Sequence of chain 1.A:
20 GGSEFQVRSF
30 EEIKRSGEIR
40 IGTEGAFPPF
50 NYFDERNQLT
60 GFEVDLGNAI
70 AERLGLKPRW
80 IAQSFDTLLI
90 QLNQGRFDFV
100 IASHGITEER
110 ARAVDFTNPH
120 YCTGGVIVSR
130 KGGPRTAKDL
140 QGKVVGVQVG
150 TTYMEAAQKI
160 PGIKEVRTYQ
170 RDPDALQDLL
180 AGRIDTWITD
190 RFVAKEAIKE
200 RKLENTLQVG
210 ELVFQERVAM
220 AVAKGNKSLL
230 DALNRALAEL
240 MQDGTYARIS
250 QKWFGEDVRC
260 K

Binding-site contacts:
Ligand atom NH1 contacts residue ALA101 of chain 1.A at 3.1 Å (h-bond).
Ligand atom CZ contacts residue PHE84 of chain 1.A at 3.5 Å (hydrophobic).
Ligand atom CA contacts residue TYR152 of chain 1.A at 3.3 Å (hydrophobic).
Ligand atom OXT contacts residue HIS103 of chain 1.A at 3.7 Å.
Ligand atom O contacts residue THR151 of chain 1.A at 2.9 Å (h-bond).
Ligand atom NH2 contacts residue PHE46 of chain 1.A at 3.4 Å.
Ligand atom NH1 contacts residue GLU43 of chain 1.A at 3.1 Å (salt-bridge).
Ligand atom CA contacts residue THR151 of chain 1.A at 3.5 Å.
Ligand atom C contacts residue SER102 of chain 1.A at 3.8 Å.
Ligand atom NE contacts residue PHE46 of chain 1.A at 3.8 Å.
Ligand atom N contacts residue TYR152 of chain 1.A at 3.2 Å (h-bond).
Ligand atom NH2 contacts residue GLN147 of chain 1.A at 3.0 Å (h-bond).
Ligand atom OXT contacts residue SER102 of chain 1.A at 3.4 Å (h-bond).
Ligand atom NH2 contacts residue GLU43 of chain 1.A at 2.9 Å (salt-bridge).
Ligand atom NH1 contacts residue ASN50 of chain 1.A at 3.6 Å (h-bond).
Ligand atom N contacts residue GLU215 of chain 1.A at 2.6 Å (salt-bridge).
Ligand atom OXT contacts residue ARG109 of chain 1.A at 2.7 Å (salt-bridge).
Ligand atom OXT contacts residue GLU215 of chain 1.A at 3.7 Å.
Ligand atom O contacts residue ARG109 of chain 1.A at 2.8 Å (salt-bridge).
Ligand atom OXT contacts residue THR151 of chain 1.A at 3.5 Å (h-bond).
Ligand atom CG contacts residue SER102 of chain 1.A at 3.2 Å.
Ligand atom CG contacts residue PHE84 of chain 1.A at 3.9 Å (hydrophobic).
Ligand atom CZ contacts residue ALA101 of chain 1.A at 3.5 Å (hydrophobic).
Ligand atom CA contacts residue GLU215 of chain 1.A at 3.6 Å.
Ligand atom OXT contacts residue GLY104 of chain 1.A at 2.8 Å (h-bond).
Ligand atom CD contacts residue PHE84 of chain 1.A at 3.6 Å (hydrophobic).
Ligand atom C contacts residue ARG109 of chain 1.A at 3.6 Å.
Ligand atom C contacts residue THR151 of chain 1.A at 3.2 Å.
Ligand atom CZ contacts residue PHE46 of chain 1.A at 3.5 Å (hydrophobic).
Ligand atom O contacts residue THR150 of chain 1.A at 3.2 Å.
Ligand atom CD contacts residue GLN147 of chain 1.A at 3.6 Å.
Ligand atom CB contacts residue TYR152 of chain 1.A at 3.3 Å (hydrophobic).
Ligand atom CB contacts residue SER102 of chain 1.A at 3.9 Å.
Ligand atom NH1 contacts residue PHE84 of chain 1.A at 3.8 Å.
Ligand atom NE contacts residue ALA101 of chain 1.A at 3.0 Å (h-bond).
Ligand atom NE contacts residue PHE84 of chain 1.A at 3.3 Å.
Ligand atom CZ contacts residue GLU43 of chain 1.A at 3.4 Å.
Ligand atom NH1 contacts residue PHE46 of chain 1.A at 3.6 Å.
Ligand atom CA contacts residue SER102 of chain 1.A at 3.7 Å.
Ligand atom N contacts residue SER102 of chain 1.A at 2.9 Å (h-bond).

A protein and the small-molecule ligand that binds it are described below.
Small molecule (SMILES): NC(=[NH2+])NCCC[C@H](N)C(=O)O